Sequence of chain 1.A:
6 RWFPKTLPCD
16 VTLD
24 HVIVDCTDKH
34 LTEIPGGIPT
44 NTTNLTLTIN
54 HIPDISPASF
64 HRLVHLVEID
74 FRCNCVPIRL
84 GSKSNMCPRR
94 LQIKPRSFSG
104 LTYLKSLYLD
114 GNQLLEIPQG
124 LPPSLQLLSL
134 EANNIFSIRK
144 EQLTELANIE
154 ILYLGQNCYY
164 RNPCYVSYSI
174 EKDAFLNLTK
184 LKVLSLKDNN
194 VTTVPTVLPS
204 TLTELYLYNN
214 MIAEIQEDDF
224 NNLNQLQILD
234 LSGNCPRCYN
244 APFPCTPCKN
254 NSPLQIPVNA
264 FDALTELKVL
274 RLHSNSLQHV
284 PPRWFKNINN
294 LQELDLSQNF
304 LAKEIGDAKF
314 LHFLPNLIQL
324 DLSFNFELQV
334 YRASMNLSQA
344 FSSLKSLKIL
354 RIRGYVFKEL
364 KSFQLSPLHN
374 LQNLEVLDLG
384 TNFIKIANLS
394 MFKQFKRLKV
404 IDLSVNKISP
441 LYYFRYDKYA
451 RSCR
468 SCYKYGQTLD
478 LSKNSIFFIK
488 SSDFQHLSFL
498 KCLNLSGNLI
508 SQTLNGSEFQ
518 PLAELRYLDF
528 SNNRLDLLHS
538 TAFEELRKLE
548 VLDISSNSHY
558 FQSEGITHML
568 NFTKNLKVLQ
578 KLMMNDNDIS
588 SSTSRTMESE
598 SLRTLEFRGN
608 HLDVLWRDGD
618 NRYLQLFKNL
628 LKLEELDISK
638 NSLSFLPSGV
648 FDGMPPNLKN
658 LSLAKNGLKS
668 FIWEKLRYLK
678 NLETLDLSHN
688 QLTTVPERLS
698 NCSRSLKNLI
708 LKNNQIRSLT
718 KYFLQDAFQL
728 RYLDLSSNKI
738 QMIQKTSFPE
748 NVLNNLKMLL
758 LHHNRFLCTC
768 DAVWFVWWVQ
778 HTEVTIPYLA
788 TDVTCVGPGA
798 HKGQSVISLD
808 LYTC

Binding-site contacts:
Ligand atom N2 contacts residue ASN47 of chain 1.A at 3.1 Å (h-bond).
Ligand atom C2 contacts residue GLU71 of chain 1.A at 3.9 Å.
Ligand atom C1 contacts residue HIS24 of chain 1.A at 4.0 Å.
Ligand atom O6 contacts residue SER109 of chain 1.A at 3.0 Å (h-bond).
Ligand atom C1 contacts residue ASN47 of chain 1.A at 1.5 Å.
Ligand atom O5 contacts residue GLU71 of chain 1.A at 3.2 Å (salt-bridge).
Ligand atom C1 contacts residue VAL70 of chain 1.A at 4.5 Å (hydrophobic).
Ligand atom C4 contacts residue GLU71 of chain 1.A at 3.8 Å.
Ligand atom O7 contacts residue GLU71 of chain 1.A at 4.2 Å.
Ligand atom C7 contacts residue ASN47 of chain 1.A at 3.4 Å.
Ligand atom O5 contacts residue HIS24 of chain 1.A at 4.5 Å.
Ligand atom C2 contacts residue ASN47 of chain 1.A at 2.6 Å.
Ligand atom C5 contacts residue VAL70 of chain 1.A at 4.2 Å (hydrophobic).
Ligand atom C6 contacts residue VAL70 of chain 1.A at 4.1 Å (hydrophobic).
Ligand atom C3 contacts residue ASN47 of chain 1.A at 3.9 Å.
Ligand atom O5 contacts residue VAL70 of chain 1.A at 3.8 Å.
Ligand atom C5 contacts residue GLU71 of chain 1.A at 3.9 Å.
Ligand atom C6 contacts residue GLU71 of chain 1.A at 4.2 Å.
Ligand atom C1 contacts residue GLU71 of chain 1.A at 3.8 Å.
Ligand atom C5 contacts residue ASN47 of chain 1.A at 3.7 Å.
Ligand atom C3 contacts residue GLU71 of chain 1.A at 4.5 Å.
Ligand atom O6 contacts residue VAL70 of chain 1.A at 3.5 Å (h-bond).
Ligand atom C5 contacts residue HIS24 of chain 1.A at 4.5 Å.
Ligand atom C8 contacts residue ILE26 of chain 1.A at 4.0 Å (hydrophobic).
Ligand atom O7 contacts residue ASN47 of chain 1.A at 3.4 Å (h-bond).
Ligand atom O6 contacts residue GLU71 of chain 1.A at 3.2 Å (salt-bridge).
Ligand atom O5 contacts residue ASN47 of chain 1.A at 2.4 Å (h-bond).
Ligand atom C6 contacts residue SER109 of chain 1.A at 4.0 Å.
Ligand atom C4 contacts residue ASN47 of chain 1.A at 4.3 Å.

A small-molecule ligand and the protein it binds are described below.
Small molecule (SMILES): CC(=O)N[C@@H]1[C@@H](O)[C@H](O)[C@@H](CO)O[C@H]1O